Binding-site contacts:
Ligand atom N11 contacts residue LEU120 of chain 1.D at 4.1 Å.
Ligand atom O22 contacts residue LEU216 of chain 1.D at 3.7 Å.
Ligand atom O10 contacts residue PHE96 of chain 1.D at 3.7 Å.
Ligand atom C2 contacts residue LEU83 of chain 1.D at 4.0 Å (hydrophobic).
Ligand atom C3 contacts residue PHE96 of chain 1.D at 3.6 Å (hydrophobic).
Ligand atom C6 contacts residue GLU45 of chain 1.D at 3.4 Å.
Ligand atom C2 contacts residue LEU79 of chain 1.D at 3.7 Å (hydrophobic).
Ligand atom O23 contacts residue ILE116 of chain 1.D at 3.7 Å.
Ligand atom C14 contacts residue MET76 of chain 1.D at 4.1 Å (hydrophobic).
Ligand atom O24 contacts residue LEU41 of chain 1.D at 4.1 Å.
Ligand atom C17 contacts residue LEU38 of chain 1.D at 4.1 Å (hydrophobic).
Ligand atom O24 contacts residue ARG86 of chain 1.D at 3.4 Å (salt-bridge).
Ligand atom C1 contacts residue LEU79 of chain 1.D at 3.9 Å (hydrophobic).
Ligand atom O10 contacts residue LEU83 of chain 1.D at 3.7 Å.
Ligand atom O23 contacts residue GLY212 of chain 1.D at 4.0 Å.
Ligand atom C1 contacts residue LEU41 of chain 1.D at 4.2 Å (hydrophobic).
Ligand atom O24 contacts residue GLU45 of chain 1.D at 2.4 Å (salt-bridge).
Ligand atom O22 contacts residue MET35 of chain 1.D at 4.0 Å.
Ligand atom O22 contacts residue HIS215 of chain 1.D at 3.1 Å (h-bond).
Ligand atom N11 contacts residue PHE96 of chain 1.D at 3.8 Å.
Ligand atom C16 contacts residue HIS215 of chain 1.D at 4.1 Å.
Ligand atom C1 contacts residue GLU45 of chain 1.D at 3.2 Å.
Ligand atom C2 contacts residue PHE96 of chain 1.D at 4.1 Å (hydrophobic).
Ligand atom O23 contacts residue MET80 of chain 1.D at 3.5 Å.
Ligand atom C18 contacts residue LEU38 of chain 1.D at 4.0 Å (hydrophobic).
Ligand atom C18 contacts residue MET76 of chain 1.D at 4.2 Å (hydrophobic).
Ligand atom C13 contacts residue MET76 of chain 1.D at 3.9 Å (hydrophobic).
Ligand atom N11 contacts residue MET80 of chain 1.D at 3.6 Å.
Ligand atom O22 contacts residue GLY212 of chain 1.D at 4.0 Å.
Ligand atom C17 contacts residue LEU216 of chain 1.D at 4.0 Å (hydrophobic).
Ligand atom C5 contacts residue LEU79 of chain 1.D at 4.2 Å (hydrophobic).
Ligand atom O24 contacts residue LEU79 of chain 1.D at 3.9 Å.
Ligand atom C12 contacts residue MET76 of chain 1.D at 4.1 Å (hydrophobic).
Ligand atom C12 contacts residue PHE96 of chain 1.D at 3.9 Å (hydrophobic).
Ligand atom C15 contacts residue GLY212 of chain 1.D at 3.8 Å.
Ligand atom O10 contacts residue MET80 of chain 1.D at 3.5 Å.
Ligand atom C4 contacts residue PHE96 of chain 1.D at 3.8 Å (hydrophobic).
Ligand atom C16 contacts residue GLY212 of chain 1.D at 4.1 Å.
Ligand atom C6 contacts residue LEU79 of chain 1.D at 3.9 Å (hydrophobic).
Ligand atom C6 contacts residue LEU41 of chain 1.D at 3.8 Å (hydrophobic).

A small-molecule ligand and the protein it binds are described below.
Small molecule (SMILES): Oc1ccc(-c2noc3cc(O)ccc23)c(O)c1

Sequence of chain 1.D:
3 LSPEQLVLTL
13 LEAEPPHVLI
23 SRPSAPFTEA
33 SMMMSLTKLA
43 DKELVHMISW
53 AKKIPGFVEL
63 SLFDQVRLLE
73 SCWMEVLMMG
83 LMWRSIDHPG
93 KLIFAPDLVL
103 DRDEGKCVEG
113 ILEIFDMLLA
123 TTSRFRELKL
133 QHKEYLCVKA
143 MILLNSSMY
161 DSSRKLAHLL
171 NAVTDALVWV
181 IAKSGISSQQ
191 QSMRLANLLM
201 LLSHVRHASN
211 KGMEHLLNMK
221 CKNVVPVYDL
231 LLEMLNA